Binding-site contacts:
Ligand atom C5 contacts residue HIS113 of chain 1.A at 3.6 Å.
Ligand atom C5 contacts residue NAG1 of chain 1.G at 4.2 Å.
Ligand atom C5 contacts residue ASN109 of chain 1.A at 4.2 Å.
Ligand atom C8 contacts residue SER110 of chain 1.A at 3.4 Å.
Ligand atom C2 contacts residue SER111 of chain 1.A at 3.4 Å.
Ligand atom N2 contacts residue SER111 of chain 1.A at 2.8 Å (h-bond).
Ligand atom C6 contacts residue HIS113 of chain 1.A at 3.4 Å.
Ligand atom C2 contacts residue ASN109 of chain 1.A at 3.9 Å.
Ligand atom C3 contacts residue SER111 of chain 1.A at 3.3 Å.
Ligand atom C4 contacts residue SER111 of chain 1.A at 4.3 Å.
Ligand atom C6 contacts residue NAG1 of chain 1.G at 3.7 Å.
Ligand atom C1 contacts residue ASN109 of chain 1.A at 3.0 Å.
Ligand atom C7 contacts residue SER111 of chain 1.A at 3.9 Å.
Ligand atom O4 contacts residue NAG1 of chain 1.G at 2.5 Å (h-bond).
Ligand atom C4 contacts residue NAG1 of chain 1.G at 2.9 Å.
Ligand atom O6 contacts residue NAG1 of chain 1.G at 3.4 Å.
Ligand atom C1 contacts residue SER111 of chain 1.A at 3.7 Å.
Ligand atom C8 contacts residue SER111 of chain 1.A at 4.1 Å.
Ligand atom O3 contacts residue SER111 of chain 1.A at 4.1 Å.
Ligand atom N2 contacts residue ASN109 of chain 1.A at 3.6 Å.
Ligand atom C3 contacts residue NAG1 of chain 1.G at 3.8 Å.
Ligand atom O5 contacts residue HIS113 of chain 1.A at 3.7 Å.
Ligand atom O5 contacts residue ASN109 of chain 1.A at 3.2 Å (h-bond).
Ligand atom O3 contacts residue NAG1 of chain 1.G at 3.3 Å.
Ligand atom C7 contacts residue SER110 of chain 1.A at 4.4 Å.
Ligand atom O6 contacts residue HIS113 of chain 1.A at 4.2 Å.
Ligand atom C1 contacts residue HIS113 of chain 1.A at 4.2 Å.
Ligand atom C5 contacts residue SER111 of chain 1.A at 4.4 Å.

Sequence of chain 1.A:
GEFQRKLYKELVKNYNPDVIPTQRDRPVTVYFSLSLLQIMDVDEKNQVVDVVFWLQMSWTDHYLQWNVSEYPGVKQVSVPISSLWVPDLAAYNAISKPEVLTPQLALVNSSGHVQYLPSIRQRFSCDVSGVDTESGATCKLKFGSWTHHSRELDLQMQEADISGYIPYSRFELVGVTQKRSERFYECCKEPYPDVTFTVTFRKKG

A protein and the small-molecule ligand that binds it are described below.
Small molecule (SMILES): CC(=O)N[C@@H]1[C@@H](O)[C@H](O)[C@@H](CO)O[C@H]1O